Sequence of chain 1.D:
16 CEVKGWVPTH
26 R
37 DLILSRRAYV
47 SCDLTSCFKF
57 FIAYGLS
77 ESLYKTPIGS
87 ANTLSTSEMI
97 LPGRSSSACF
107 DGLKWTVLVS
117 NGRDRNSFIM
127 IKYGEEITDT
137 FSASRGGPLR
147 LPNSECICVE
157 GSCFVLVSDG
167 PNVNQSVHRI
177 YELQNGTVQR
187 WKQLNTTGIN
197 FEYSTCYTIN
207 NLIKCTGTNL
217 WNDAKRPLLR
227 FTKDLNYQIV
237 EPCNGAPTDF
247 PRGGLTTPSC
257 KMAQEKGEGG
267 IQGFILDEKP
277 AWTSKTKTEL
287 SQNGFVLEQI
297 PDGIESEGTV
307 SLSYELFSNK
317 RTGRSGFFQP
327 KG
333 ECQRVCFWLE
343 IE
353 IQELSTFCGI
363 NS

This protein binds this small molecule.
Small molecule (SMILES): CC(=O)N[C@H]1[C@H](O[C@H]2[C@H](O[C@H]3O[C@@H](C)[C@@H](O)[C@@H](O)[C@@H]3O)[C@@H](NC(C)=O)CO[C@@H]2CO[C@@H]2O[C@@H](C)[C@@H](O)[C@@H](O)[C@@H]2O)O[C@H](CO)[C@@H](O)[C@@H]1O

Binding-site contacts:
Ligand atom C6 contacts residue THR193 of chain 1.D at 3.7 Å.
Ligand atom C4 contacts residue ASN191 of chain 1.D at 4.2 Å.
Ligand atom C5 contacts residue THR193 of chain 1.D at 4.3 Å.
Ligand atom C7 contacts residue ASN191 of chain 1.D at 3.7 Å.
Ligand atom C1 contacts residue ASN191 of chain 1.D at 1.4 Å.
Ligand atom O5 contacts residue THR193 of chain 1.D at 3.9 Å.
Ligand atom O5 contacts residue THR193 of chain 1.D at 3.9 Å.
Ligand atom C3 contacts residue ILE235 of chain 1.D at 4.2 Å (hydrophobic).
Ligand atom C2 contacts residue ASN191 of chain 1.D at 2.4 Å.
Ligand atom C6 contacts residue ASN191 of chain 1.D at 3.8 Å.
Ligand atom C1 contacts residue THR193 of chain 1.D at 3.9 Å.
Ligand atom C5 contacts residue THR193 of chain 1.D at 3.8 Å.
Ligand atom O4 contacts residue VAL236 of chain 1.D at 4.3 Å.
Ligand atom N2 contacts residue ASN191 of chain 1.D at 2.9 Å (h-bond).
Ligand atom C5 contacts residue ASN191 of chain 1.D at 3.6 Å.
Ligand atom C6 contacts residue THR193 of chain 1.D at 4.0 Å.
Ligand atom O5 contacts residue ASN191 of chain 1.D at 2.3 Å (h-bond).
Ligand atom C3 contacts residue ASN191 of chain 1.D at 3.8 Å.
Ligand atom C5 contacts residue ASN191 of chain 1.D at 4.2 Å.
Ligand atom C8 contacts residue THR193 of chain 1.D at 4.3 Å.
Ligand atom O3 contacts residue ILE235 of chain 1.D at 3.6 Å (h-bond).
Ligand atom O4 contacts residue ILE235 of chain 1.D at 2.8 Å (h-bond).
Ligand atom C6 contacts residue ILE235 of chain 1.D at 4.0 Å (hydrophobic).
Ligand atom C6 contacts residue ILE195 of chain 1.D at 3.8 Å (hydrophobic).
Ligand atom C4 contacts residue ILE235 of chain 1.D at 3.7 Å (hydrophobic).
Ligand atom O7 contacts residue ASN191 of chain 1.D at 4.0 Å.
Ligand atom C6 contacts residue THR192 of chain 1.D at 4.1 Å.